Binding-site contacts:
Ligand atom CBB contacts residue THR88 of chain 1.L at 3.8 Å.
Ligand atom CAD contacts residue ILE201 of chain 1.L at 3.6 Å (hydrophobic).
Ligand atom CAY contacts residue ILE22 of chain 1.K at 4.4 Å (hydrophobic).
Ligand atom CAD contacts residue PHE198 of chain 1.L at 4.3 Å (hydrophobic).
Ligand atom CAR contacts residue PHE198 of chain 1.L at 4.0 Å (hydrophobic).
Ligand atom CAT contacts residue PHE198 of chain 1.L at 3.5 Å (hydrophobic).
Ligand atom CAR contacts residue ILE22 of chain 1.K at 3.7 Å (hydrophobic).
Ligand atom CBH contacts residue PHE198 of chain 1.L at 4.4 Å (hydrophobic).
Ligand atom CAS contacts residue CYS92 of chain 1.L at 4.5 Å (hydrophobic).
Ligand atom CAT contacts residue ILE22 of chain 1.K at 3.7 Å (hydrophobic).
Ligand atom CAD contacts residue PHE205 of chain 1.L at 3.8 Å (hydrophobic).
Ligand atom CAE contacts residue PHE205 of chain 1.L at 3.8 Å (hydrophobic).
Ligand atom CAU contacts residue CYS92 of chain 1.L at 3.9 Å (hydrophobic).
Ligand atom CAS contacts residue PHE198 of chain 1.L at 3.9 Å (hydrophobic).
Ligand atom CBB contacts residue PRO89 of chain 1.L at 4.2 Å (hydrophobic).
Ligand atom CBC contacts residue ILE22 of chain 1.K at 3.8 Å (hydrophobic).

Sequence of chain 1.L:
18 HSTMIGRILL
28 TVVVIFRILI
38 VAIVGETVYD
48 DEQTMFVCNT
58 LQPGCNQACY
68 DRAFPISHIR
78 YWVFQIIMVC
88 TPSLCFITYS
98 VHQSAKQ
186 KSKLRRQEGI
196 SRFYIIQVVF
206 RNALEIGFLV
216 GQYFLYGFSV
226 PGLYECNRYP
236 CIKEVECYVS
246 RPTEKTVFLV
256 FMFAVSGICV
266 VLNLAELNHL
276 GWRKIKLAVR

Sequence of chain 1.K:
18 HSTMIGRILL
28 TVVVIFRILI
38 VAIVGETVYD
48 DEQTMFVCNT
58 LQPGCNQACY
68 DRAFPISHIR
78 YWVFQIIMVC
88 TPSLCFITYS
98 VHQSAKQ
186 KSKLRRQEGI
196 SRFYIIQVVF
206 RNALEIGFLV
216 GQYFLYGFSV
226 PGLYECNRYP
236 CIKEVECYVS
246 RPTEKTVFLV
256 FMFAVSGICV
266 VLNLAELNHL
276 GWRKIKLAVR

The protein below binds the small molecule below.
Small molecule (SMILES): CC(C)CCC[C@@H](C)[C@H]1CC[C@H]2[C@@H]3CC=C4C[C@@H](OC(=O)CCC(=O)O)CC[C@]4(C)[C@H]3CC[C@]12C